Binding-site contacts:
Ligand atom O03 contacts residue ILE280 of chain 1.D at 4.3 Å.
Ligand atom O06 contacts residue MET177 of chain 1.D at 3.7 Å.
Ligand atom C08 contacts residue PHE170 of chain 1.D at 4.2 Å (hydrophobic).
Ligand atom C17 contacts residue HIS276 of chain 1.D at 4.2 Å.
Ligand atom C07 contacts residue PHE170 of chain 1.D at 3.7 Å (hydrophobic).
Ligand atom C25 contacts residue GLY124 of chain 1.D at 3.8 Å.
Ligand atom C21 contacts residue HIS276 of chain 1.D at 4.2 Å.
Ligand atom C25 contacts residue NDP1 of chain 1.N at 3.0 Å.
Ligand atom C11 contacts residue PHE170 of chain 1.D at 4.2 Å (hydrophobic).
Ligand atom O06 contacts residue THR179 of chain 1.D at 3.2 Å (h-bond).
Ligand atom C25 contacts residue ALA164 of chain 1.D at 3.4 Å (hydrophobic).
Ligand atom C19 contacts residue NDP1 of chain 1.N at 4.0 Å.
Ligand atom O03 contacts residue MET125 of chain 1.D at 3.5 Å (h-bond).
Ligand atom C10 contacts residue PHE170 of chain 1.D at 4.2 Å (hydrophobic).
Ligand atom O02 contacts residue TYR169 of chain 1.D at 4.1 Å.
Ligand atom C25 contacts residue MET125 of chain 1.D at 3.5 Å (hydrophobic).
Ligand atom C23 contacts residue NDP1 of chain 1.N at 4.2 Å.
Ligand atom O03 contacts residue NDP1 of chain 1.N at 3.9 Å.
Ligand atom C24 contacts residue GLY178 of chain 1.D at 3.8 Å.
Ligand atom C15 contacts residue PHE170 of chain 1.D at 4.2 Å (hydrophobic).
Ligand atom C15 contacts residue NDP1 of chain 1.N at 3.6 Å.
Ligand atom C24 contacts residue MET177 of chain 1.D at 4.3 Å (hydrophobic).
Ligand atom O04 contacts residue GLY178 of chain 1.D at 3.5 Å (h-bond).
Ligand atom O05 contacts residue MET125 of chain 1.D at 3.4 Å (h-bond).
Ligand atom O02 contacts residue NDP1 of chain 1.N at 4.2 Å.
Ligand atom O06 contacts residue GLY178 of chain 1.D at 2.9 Å (h-bond).
Ligand atom O05 contacts residue LYS144 of chain 1.D at 4.0 Å.
Ligand atom O05 contacts residue GLY124 of chain 1.D at 3.9 Å.
Ligand atom C22 contacts residue ASN173 of chain 1.D at 3.9 Å.
Ligand atom O03 contacts residue GLY124 of chain 1.D at 4.1 Å.
Ligand atom C20 contacts residue GLY178 of chain 1.D at 4.1 Å.
Ligand atom C21 contacts residue NDP1 of chain 1.N at 3.5 Å.
Ligand atom C13 contacts residue NDP1 of chain 1.N at 3.7 Å.
Ligand atom C09 contacts residue NDP1 of chain 1.N at 3.5 Å.
Ligand atom O01 contacts residue HIS276 of chain 1.D at 3.0 Å (h-bond).
Ligand atom C22 contacts residue TYR169 of chain 1.D at 3.5 Å (hydrophobic).
Ligand atom C25 contacts residue ILE280 of chain 1.D at 4.1 Å (hydrophobic).
Ligand atom C17 contacts residue NDP1 of chain 1.N at 3.9 Å.
Ligand atom C18 contacts residue TYR169 of chain 1.D at 3.4 Å (hydrophobic).
Ligand atom C11 contacts residue HIS276 of chain 1.D at 3.9 Å.

This small molecule binds to this protein.
Small molecule (SMILES): COc1cc(C[C@H](CO)[C@@H](CO)Cc2ccc(O)c(OC)c2)ccc1O

Sequence of chain 1.D:
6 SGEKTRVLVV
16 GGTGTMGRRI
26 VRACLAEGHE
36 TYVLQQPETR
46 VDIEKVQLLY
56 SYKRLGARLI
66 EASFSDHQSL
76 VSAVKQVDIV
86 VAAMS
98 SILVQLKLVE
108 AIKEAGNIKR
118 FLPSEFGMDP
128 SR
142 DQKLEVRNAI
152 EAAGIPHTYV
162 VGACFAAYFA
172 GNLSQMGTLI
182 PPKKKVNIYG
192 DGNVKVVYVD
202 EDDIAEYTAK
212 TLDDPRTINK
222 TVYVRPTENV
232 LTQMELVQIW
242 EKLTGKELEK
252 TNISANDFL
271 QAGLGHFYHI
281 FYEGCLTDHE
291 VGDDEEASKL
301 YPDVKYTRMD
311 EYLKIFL